Sequence of chain 1.B:
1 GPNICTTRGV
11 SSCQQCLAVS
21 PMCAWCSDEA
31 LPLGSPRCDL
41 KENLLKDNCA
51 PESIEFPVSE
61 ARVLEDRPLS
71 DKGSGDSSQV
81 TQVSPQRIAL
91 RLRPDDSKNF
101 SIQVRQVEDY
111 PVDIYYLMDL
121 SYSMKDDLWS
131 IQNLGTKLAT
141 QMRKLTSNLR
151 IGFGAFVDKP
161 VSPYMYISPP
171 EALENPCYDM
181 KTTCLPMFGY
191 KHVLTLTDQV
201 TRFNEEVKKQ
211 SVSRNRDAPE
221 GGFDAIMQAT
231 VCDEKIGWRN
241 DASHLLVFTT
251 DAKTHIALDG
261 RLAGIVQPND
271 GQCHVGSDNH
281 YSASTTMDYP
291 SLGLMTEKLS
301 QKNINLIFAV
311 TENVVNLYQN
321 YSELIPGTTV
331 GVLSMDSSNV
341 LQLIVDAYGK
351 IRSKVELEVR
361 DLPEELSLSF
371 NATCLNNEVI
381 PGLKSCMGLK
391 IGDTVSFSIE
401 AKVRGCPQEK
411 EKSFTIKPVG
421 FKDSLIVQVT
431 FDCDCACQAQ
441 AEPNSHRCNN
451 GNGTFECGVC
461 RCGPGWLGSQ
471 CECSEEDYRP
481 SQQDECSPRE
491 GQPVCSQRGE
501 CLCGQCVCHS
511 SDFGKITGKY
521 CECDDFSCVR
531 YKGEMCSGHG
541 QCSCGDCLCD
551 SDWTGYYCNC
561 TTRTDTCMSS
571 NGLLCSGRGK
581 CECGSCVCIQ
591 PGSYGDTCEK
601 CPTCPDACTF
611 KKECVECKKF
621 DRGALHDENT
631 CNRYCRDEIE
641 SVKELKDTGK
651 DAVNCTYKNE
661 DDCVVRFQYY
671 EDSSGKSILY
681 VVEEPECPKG

The small molecule below binds the protein below.
Small molecule (SMILES): CC(=O)N[C@H]1[C@H](O[C@H]2[C@H](O)[C@@H](NC(C)=O)CO[C@@H]2CO)O[C@H](CO)[C@@H](O)[C@@H]1O

Binding-site contacts:
Ligand atom C8 contacts residue ASN371 of chain 1.B at 4.3 Å.
Ligand atom C7 contacts residue ASN371 of chain 1.B at 3.1 Å.
Ligand atom O5 contacts residue ASN371 of chain 1.B at 2.4 Å (h-bond).
Ligand atom N2 contacts residue ASN371 of chain 1.B at 2.9 Å (h-bond).
Ligand atom C4 contacts residue ASN371 of chain 1.B at 4.2 Å.
Ligand atom C7 contacts residue SER398 of chain 1.B at 3.5 Å.
Ligand atom C8 contacts residue SER369 of chain 1.B at 3.7 Å.
Ligand atom C8 contacts residue ILE399 of chain 1.B at 3.8 Å (hydrophobic).
Ligand atom O7 contacts residue ASN371 of chain 1.B at 3.0 Å (h-bond).
Ligand atom C5 contacts residue ASN371 of chain 1.B at 3.7 Å.
Ligand atom O7 contacts residue SER398 of chain 1.B at 2.8 Å (h-bond).
Ligand atom C8 contacts residue GLU400 of chain 1.B at 3.3 Å.
Ligand atom C1 contacts residue ASN371 of chain 1.B at 1.4 Å.
Ligand atom C8 contacts residue SER398 of chain 1.B at 3.4 Å.
Ligand atom C2 contacts residue ASN371 of chain 1.B at 2.5 Å.
Ligand atom C3 contacts residue ASN371 of chain 1.B at 3.8 Å.